Sequence of chain 1.H:
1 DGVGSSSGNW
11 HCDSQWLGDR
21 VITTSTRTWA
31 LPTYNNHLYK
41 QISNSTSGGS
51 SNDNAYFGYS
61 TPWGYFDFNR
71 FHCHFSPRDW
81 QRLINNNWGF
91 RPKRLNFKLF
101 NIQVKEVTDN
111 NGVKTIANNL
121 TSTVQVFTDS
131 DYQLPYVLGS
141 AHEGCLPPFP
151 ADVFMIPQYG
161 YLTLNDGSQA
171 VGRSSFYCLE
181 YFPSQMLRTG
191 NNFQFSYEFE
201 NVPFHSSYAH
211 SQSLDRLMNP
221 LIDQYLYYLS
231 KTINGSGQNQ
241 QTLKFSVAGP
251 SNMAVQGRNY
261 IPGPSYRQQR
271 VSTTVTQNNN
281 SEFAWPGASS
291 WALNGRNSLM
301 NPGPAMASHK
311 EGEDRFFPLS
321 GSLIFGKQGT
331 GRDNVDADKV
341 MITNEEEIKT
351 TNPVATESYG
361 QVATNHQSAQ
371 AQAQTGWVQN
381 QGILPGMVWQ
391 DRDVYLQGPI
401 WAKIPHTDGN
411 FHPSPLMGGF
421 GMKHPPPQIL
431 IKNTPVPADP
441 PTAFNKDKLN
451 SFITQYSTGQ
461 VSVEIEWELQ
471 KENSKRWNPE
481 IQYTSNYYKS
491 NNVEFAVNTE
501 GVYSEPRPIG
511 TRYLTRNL

This small molecule binds to this protein.
Small molecule (SMILES): OC[C@H]1O[C@@H](O)[C@H](O)[C@@H](O)[C@H]1O

Binding-site contacts:
Ligand atom O2 contacts residue VAL255 of chain 1.Y at 3.9 Å.
Ligand atom O1 contacts residue ASN252 of chain 1.Y at 4.2 Å.
Ligand atom O4 contacts residue TRP285 of chain 1.H at 3.2 Å.
Ligand atom O2 contacts residue ASN252 of chain 1.Y at 3.1 Å (h-bond).
Ligand atom C2 contacts residue ASN252 of chain 1.Y at 4.4 Å.
Ligand atom C5 contacts residue TRP285 of chain 1.H at 3.7 Å (hydrophobic).
Ligand atom C4 contacts residue TRP285 of chain 1.H at 4.0 Å (hydrophobic).
Ligand atom C6 contacts residue TRP285 of chain 1.H at 3.4 Å (hydrophobic).
Ligand atom C3 contacts residue TRP285 of chain 1.H at 4.0 Å (hydrophobic).
Ligand atom O2 contacts residue TRP285 of chain 1.H at 4.3 Å.
Ligand atom O1 contacts residue VAL255 of chain 1.Y at 4.0 Å.
Ligand atom O1 contacts residue TRP285 of chain 1.H at 3.1 Å.
Ligand atom O6 contacts residue TRP285 of chain 1.H at 3.2 Å (h-bond).
Ligand atom O1 contacts residue ALA254 of chain 1.Y at 4.3 Å.
Ligand atom O5 contacts residue TRP285 of chain 1.H at 3.1 Å (h-bond).
Ligand atom C1 contacts residue TRP285 of chain 1.H at 3.5 Å (hydrophobic).
Ligand atom C2 contacts residue TRP285 of chain 1.H at 3.5 Å (hydrophobic).
Ligand atom O3 contacts residue TRP285 of chain 1.H at 3.9 Å.

Sequence of chain 1.Y:
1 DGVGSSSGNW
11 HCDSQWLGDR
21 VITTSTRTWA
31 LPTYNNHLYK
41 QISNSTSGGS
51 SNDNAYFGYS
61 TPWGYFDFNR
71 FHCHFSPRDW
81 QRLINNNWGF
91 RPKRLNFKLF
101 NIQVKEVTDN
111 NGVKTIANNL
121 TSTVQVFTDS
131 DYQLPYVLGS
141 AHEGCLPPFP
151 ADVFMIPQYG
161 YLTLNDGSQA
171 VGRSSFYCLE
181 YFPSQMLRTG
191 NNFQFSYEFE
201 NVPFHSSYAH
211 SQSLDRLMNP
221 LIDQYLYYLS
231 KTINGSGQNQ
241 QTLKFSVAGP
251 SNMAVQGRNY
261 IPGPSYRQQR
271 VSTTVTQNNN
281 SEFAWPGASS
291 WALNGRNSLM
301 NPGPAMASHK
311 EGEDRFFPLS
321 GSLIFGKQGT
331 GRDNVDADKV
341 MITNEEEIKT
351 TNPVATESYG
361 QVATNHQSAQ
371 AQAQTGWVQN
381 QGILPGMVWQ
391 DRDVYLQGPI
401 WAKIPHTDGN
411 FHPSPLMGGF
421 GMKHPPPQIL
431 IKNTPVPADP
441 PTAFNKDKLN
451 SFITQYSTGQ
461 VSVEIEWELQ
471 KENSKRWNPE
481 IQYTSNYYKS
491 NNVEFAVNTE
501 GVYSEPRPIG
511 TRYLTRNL